Sequence of chain 1.A:
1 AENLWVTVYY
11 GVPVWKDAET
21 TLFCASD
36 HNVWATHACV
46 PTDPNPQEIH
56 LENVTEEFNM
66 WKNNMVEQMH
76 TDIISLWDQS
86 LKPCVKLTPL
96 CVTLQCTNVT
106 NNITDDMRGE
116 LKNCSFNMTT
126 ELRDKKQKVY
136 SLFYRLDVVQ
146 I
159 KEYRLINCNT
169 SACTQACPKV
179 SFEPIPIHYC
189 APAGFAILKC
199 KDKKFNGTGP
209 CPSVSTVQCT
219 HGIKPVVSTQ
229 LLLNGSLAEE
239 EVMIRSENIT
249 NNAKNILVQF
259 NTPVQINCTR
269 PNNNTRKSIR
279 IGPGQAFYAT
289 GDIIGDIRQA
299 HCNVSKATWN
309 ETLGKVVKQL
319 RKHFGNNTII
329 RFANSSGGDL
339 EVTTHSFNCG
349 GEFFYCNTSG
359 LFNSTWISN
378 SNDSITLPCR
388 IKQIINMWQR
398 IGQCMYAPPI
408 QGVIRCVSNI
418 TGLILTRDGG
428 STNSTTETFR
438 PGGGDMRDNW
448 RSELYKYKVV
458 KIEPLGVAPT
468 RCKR

A protein and the small-molecule ligand that binds it are described below.
Small molecule (SMILES): CC(=O)N[C@H]1[C@H](O[C@H]2[C@H](O)[C@@H](NC(C)=O)CO[C@@H]2CO)O[C@H](CO)[C@@H](O)[C@@H]1O

Binding-site contacts:
Ligand atom O5 contacts residue ASN301 of chain 1.A at 2.4 Å (h-bond).
Ligand atom O5 contacts residue THR383 of chain 1.A at 4.5 Å.
Ligand atom C7 contacts residue ASN301 of chain 1.A at 3.0 Å.
Ligand atom N2 contacts residue THR267 of chain 1.A at 4.4 Å.
Ligand atom C1 contacts residue ASN301 of chain 1.A at 1.4 Å.
Ligand atom C8 contacts residue ASN265 of chain 1.A at 3.6 Å.
Ligand atom C8 contacts residue HIS299 of chain 1.A at 4.3 Å.
Ligand atom O6 contacts residue THR383 of chain 1.A at 4.1 Å.
Ligand atom O7 contacts residue ARG412 of chain 1.A at 4.5 Å.
Ligand atom C8 contacts residue CYS266 of chain 1.A at 4.5 Å (hydrophobic).
Ligand atom C2 contacts residue HIS299 of chain 1.A at 3.6 Å.
Ligand atom C7 contacts residue HIS299 of chain 1.A at 4.1 Å.
Ligand atom C2 contacts residue ASN301 of chain 1.A at 2.4 Å.
Ligand atom C1 contacts residue HIS299 of chain 1.A at 3.7 Å.
Ligand atom C7 contacts residue ASN265 of chain 1.A at 4.2 Å.
Ligand atom O7 contacts residue ASN265 of chain 1.A at 3.7 Å.
Ligand atom C4 contacts residue ASN301 of chain 1.A at 4.2 Å.
Ligand atom N2 contacts residue HIS299 of chain 1.A at 3.1 Å (h-bond).
Ligand atom C8 contacts residue ARG412 of chain 1.A at 4.1 Å.
Ligand atom O7 contacts residue ASN301 of chain 1.A at 2.9 Å (h-bond).
Ligand atom C3 contacts residue HIS299 of chain 1.A at 3.6 Å.
Ligand atom N2 contacts residue ASN301 of chain 1.A at 2.8 Å (h-bond).
Ligand atom C8 contacts residue ASN301 of chain 1.A at 4.3 Å.
Ligand atom O3 contacts residue HIS299 of chain 1.A at 4.4 Å.
Ligand atom C3 contacts residue ASN301 of chain 1.A at 3.8 Å.
Ligand atom C5 contacts residue ASN301 of chain 1.A at 3.7 Å.
Ligand atom O5 contacts residue SER381 of chain 1.A at 4.2 Å.
Ligand atom C8 contacts residue THR267 of chain 1.A at 3.6 Å.